This protein binds this small molecule.
Small molecule (SMILES): C=C(C)[C@H]1CN[C@H](C(=O)O)[C@H]1CC(=O)O

Binding-site contacts:
Ligand atom N contacts residue TYR57 of chain 1.A at 4.0 Å.
Ligand atom CB contacts residue GLU189 of chain 1.A at 4.0 Å.
Ligand atom O contacts residue ARG92 of chain 1.A at 2.9 Å (salt-bridge).
Ligand atom OD2 contacts residue SER138 of chain 1.A at 3.2 Å (h-bond).
Ligand atom OXT contacts residue GLY137 of chain 1.A at 3.4 Å.
Ligand atom O contacts residue PRO85 of chain 1.A at 3.6 Å.
Ligand atom OD2 contacts residue GLY137 of chain 1.A at 3.4 Å.
Ligand atom CB1 contacts residue GLU189 of chain 1.A at 3.5 Å.
Ligand atom N contacts residue THR87 of chain 1.A at 3.4 Å (h-bond).
Ligand atom O contacts residue TYR57 of chain 1.A at 3.5 Å.
Ligand atom O contacts residue THR87 of chain 1.A at 3.3 Å (h-bond).
Ligand atom CA contacts residue THR87 of chain 1.A at 3.4 Å.
Ligand atom OD2 contacts residue THR139 of chain 1.A at 3.4 Å (h-bond).
Ligand atom O contacts residue LEU86 of chain 1.A at 3.9 Å.
Ligand atom CA contacts residue GLU189 of chain 1.A at 3.4 Å.
Ligand atom OD2 contacts residue SER136 of chain 1.A at 4.0 Å.
Ligand atom CD contacts residue MET192 of chain 1.A at 4.0 Å (hydrophobic).
Ligand atom CD1 contacts residue THR170 of chain 1.A at 4.0 Å.
Ligand atom CG1 contacts residue GLU189 of chain 1.A at 4.0 Å.
Ligand atom OD1 contacts residue GLU189 of chain 1.A at 3.7 Å.
Ligand atom N contacts residue PRO85 of chain 1.A at 2.8 Å (h-bond).
Ligand atom CA contacts residue SER138 of chain 1.A at 3.8 Å.
Ligand atom CD1 contacts residue MET192 of chain 1.A at 4.0 Å (hydrophobic).
Ligand atom CG contacts residue TYR57 of chain 1.A at 3.5 Å (hydrophobic).
Ligand atom CD contacts residue GLU189 of chain 1.A at 3.5 Å.
Ligand atom CD2 contacts residue TYR57 of chain 1.A at 3.7 Å (hydrophobic).
Ligand atom C contacts residue THR87 of chain 1.A at 3.5 Å.
Ligand atom CG1 contacts residue THR139 of chain 1.A at 3.5 Å.
Ligand atom CD1 contacts residue GLU9 of chain 1.A at 3.5 Å.
Ligand atom CD contacts residue TYR57 of chain 1.A at 3.3 Å (hydrophobic).
Ligand atom OD1 contacts residue THR139 of chain 1.A at 2.7 Å (h-bond).
Ligand atom C contacts residue ARG92 of chain 1.A at 3.6 Å.
Ligand atom CD contacts residue PRO85 of chain 1.A at 3.2 Å (hydrophobic).
Ligand atom OXT contacts residue ARG92 of chain 1.A at 3.1 Å (salt-bridge).
Ligand atom CG2 contacts residue TYR57 of chain 1.A at 3.4 Å (hydrophobic).
Ligand atom OXT contacts residue SER138 of chain 1.A at 3.0 Å (h-bond).
Ligand atom N contacts residue GLU189 of chain 1.A at 2.9 Å (salt-bridge).
Ligand atom CD1 contacts residue TYR57 of chain 1.A at 3.4 Å (hydrophobic).
Ligand atom CD2 contacts residue SER136 of chain 1.A at 3.8 Å.
Ligand atom C contacts residue SER138 of chain 1.A at 3.7 Å.

Sequence of chain 1.A:
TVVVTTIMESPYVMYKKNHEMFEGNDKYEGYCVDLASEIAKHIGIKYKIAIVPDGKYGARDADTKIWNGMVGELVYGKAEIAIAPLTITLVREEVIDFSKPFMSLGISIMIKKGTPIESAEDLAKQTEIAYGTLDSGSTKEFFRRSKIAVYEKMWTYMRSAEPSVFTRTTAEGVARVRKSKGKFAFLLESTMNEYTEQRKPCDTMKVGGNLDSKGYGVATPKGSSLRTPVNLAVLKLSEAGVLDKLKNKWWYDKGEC